Sequence of chain 2.A:
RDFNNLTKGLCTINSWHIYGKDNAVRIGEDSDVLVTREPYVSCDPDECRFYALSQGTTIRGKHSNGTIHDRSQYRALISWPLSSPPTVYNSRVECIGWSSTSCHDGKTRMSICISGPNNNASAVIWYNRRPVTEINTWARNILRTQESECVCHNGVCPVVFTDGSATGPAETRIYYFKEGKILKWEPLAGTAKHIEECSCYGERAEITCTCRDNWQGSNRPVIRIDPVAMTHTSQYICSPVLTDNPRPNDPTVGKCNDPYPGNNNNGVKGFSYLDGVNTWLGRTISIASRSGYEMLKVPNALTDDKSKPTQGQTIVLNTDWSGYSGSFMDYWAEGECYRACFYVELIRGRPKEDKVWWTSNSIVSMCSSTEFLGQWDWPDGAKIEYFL

Sequence of chain 1.A:
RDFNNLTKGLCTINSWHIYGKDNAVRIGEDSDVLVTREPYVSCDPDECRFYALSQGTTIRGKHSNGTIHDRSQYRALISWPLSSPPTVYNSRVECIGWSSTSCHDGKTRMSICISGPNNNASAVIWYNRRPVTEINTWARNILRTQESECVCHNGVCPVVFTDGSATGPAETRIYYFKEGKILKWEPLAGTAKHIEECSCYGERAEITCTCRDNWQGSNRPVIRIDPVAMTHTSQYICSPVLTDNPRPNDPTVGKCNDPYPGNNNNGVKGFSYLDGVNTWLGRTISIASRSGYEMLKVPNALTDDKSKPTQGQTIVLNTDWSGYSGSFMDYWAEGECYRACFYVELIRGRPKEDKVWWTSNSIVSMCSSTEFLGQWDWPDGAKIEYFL

Binding-site contacts:
Ligand atom O2 contacts residue GLY312 of chain 2.A at 3.0 Å.
Ligand atom O6 contacts residue LYS308 of chain 2.A at 3.1 Å (salt-bridge).
Ligand atom O5 contacts residue ASN120 of chain 1.A at 2.4 Å (h-bond).
Ligand atom O6 contacts residue GLN375 of chain 2.A at 3.4 Å.
Ligand atom C2 contacts residue ASN120 of chain 1.A at 2.4 Å.
Ligand atom O3 contacts residue ARG283 of chain 2.A at 2.8 Å (salt-bridge).
Ligand atom C7 contacts residue ASN120 of chain 1.A at 3.5 Å.
Ligand atom O4 contacts residue GLU294 of chain 2.A at 2.8 Å (salt-bridge).
Ligand atom C6 contacts residue ILE285 of chain 2.A at 3.6 Å (hydrophobic).
Ligand atom O5 contacts residue ASP250 of chain 2.A at 3.5 Å (salt-bridge).
Ligand atom C6 contacts residue MAN1 of chain 1.C at 2.9 Å.
Ligand atom O3 contacts residue GLY312 of chain 2.A at 3.1 Å (h-bond).
Ligand atom O6 contacts residue THR310 of chain 2.A at 3.6 Å (h-bond).
Ligand atom O6 contacts residue ASP250 of chain 2.A at 2.5 Å (salt-bridge).
Ligand atom O5 contacts residue GLN375 of chain 2.A at 3.4 Å (h-bond).
Ligand atom C7 contacts residue ARG140 of chain 1.A at 3.6 Å.
Ligand atom C1 contacts residue ASN120 of chain 1.A at 1.4 Å.
Ligand atom C3 contacts residue GLU294 of chain 2.A at 3.3 Å.
Ligand atom C4 contacts residue GLU294 of chain 2.A at 3.4 Å.
Ligand atom C8 contacts residue ARG140 of chain 1.A at 3.2 Å.
Ligand atom C6 contacts residue ASP250 of chain 2.A at 3.6 Å.
Ligand atom O3 contacts residue GLU294 of chain 2.A at 2.6 Å (salt-bridge).
Ligand atom O2 contacts residue LEU296 of chain 2.A at 3.3 Å.
Ligand atom O3 contacts residue ASP250 of chain 2.A at 2.9 Å (salt-bridge).
Ligand atom C6 contacts residue PRO309 of chain 2.A at 3.7 Å (hydrophobic).
Ligand atom O2 contacts residue ASN249 of chain 2.A at 3.0 Å (h-bond).
Ligand atom O3 contacts residue ASN249 of chain 2.A at 2.7 Å (h-bond).
Ligand atom O6 contacts residue MAN1 of chain 1.C at 2.6 Å (h-bond).
Ligand atom C3 contacts residue GLY312 of chain 2.A at 3.2 Å.
Ligand atom O6 contacts residue ILE285 of chain 2.A at 2.8 Å (h-bond).
Ligand atom O3 contacts residue GLN311 of chain 2.A at 3.3 Å.
Ligand atom O4 contacts residue ILE287 of chain 2.A at 3.3 Å.
Ligand atom C5 contacts residue ASN120 of chain 1.A at 3.6 Å.
Ligand atom C8 contacts residue ASN119 of chain 1.A at 3.4 Å.
Ligand atom O4 contacts residue GLY312 of chain 2.A at 3.6 Å.
Ligand atom C6 contacts residue LEU373 of chain 2.A at 3.5 Å (hydrophobic).
Ligand atom N2 contacts residue ARG140 of chain 1.A at 3.2 Å (salt-bridge).
Ligand atom N2 contacts residue ASN120 of chain 1.A at 2.7 Å (h-bond).
Ligand atom O4 contacts residue ARG247 of chain 2.A at 3.2 Å (salt-bridge).
Ligand atom O5 contacts residue GLY374 of chain 2.A at 3.2 Å.

This protein binds this small molecule.
Small molecule (SMILES): CC(=O)N[C@H]1[C@H](O[C@H]2[C@H](O)[C@@H](NC(C)=O)CO[C@@H]2CO)O[C@H](CO)[C@@H](O[C@@H]2O[C@H](CO)[C@@H](O)[C@H](O[C@H]3O[C@H](CO)[C@@H](O)[C@H](O)[C@@H]3O[C@H]3O[C@H](CO)[C@@H](O)[C@H](O)[C@@H]3O[C@H]3O[C@H](CO)[C@@H](O)[C@H](O)[C@@H]3O)[C@@H]2O)[C@@H]1O